Sequence of chain 1.F:
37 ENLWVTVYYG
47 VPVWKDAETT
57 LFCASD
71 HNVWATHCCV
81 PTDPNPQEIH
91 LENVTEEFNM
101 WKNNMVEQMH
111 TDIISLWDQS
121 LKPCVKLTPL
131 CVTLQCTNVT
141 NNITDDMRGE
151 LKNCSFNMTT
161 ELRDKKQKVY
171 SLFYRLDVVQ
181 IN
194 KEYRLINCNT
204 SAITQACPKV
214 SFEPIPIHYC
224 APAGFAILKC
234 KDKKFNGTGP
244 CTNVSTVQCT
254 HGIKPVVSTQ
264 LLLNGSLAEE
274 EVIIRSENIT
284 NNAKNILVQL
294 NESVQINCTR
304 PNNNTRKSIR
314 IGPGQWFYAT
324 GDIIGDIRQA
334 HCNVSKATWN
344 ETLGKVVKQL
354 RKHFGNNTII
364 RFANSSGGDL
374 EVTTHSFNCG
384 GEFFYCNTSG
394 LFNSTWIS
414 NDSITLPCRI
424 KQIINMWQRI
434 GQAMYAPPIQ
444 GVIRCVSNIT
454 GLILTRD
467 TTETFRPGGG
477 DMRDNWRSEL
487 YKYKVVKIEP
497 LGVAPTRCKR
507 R

This protein binds this small molecule.
Small molecule (SMILES): CC(=O)N[C@@H]1[C@@H](O)[C@H](O)[C@@H](CO)O[C@H]1O

Binding-site contacts:
Ligand atom O5 contacts residue ASN336 of chain 1.F at 2.5 Å (h-bond).
Ligand atom C2 contacts residue HIS334 of chain 1.F at 4.0 Å.
Ligand atom C8 contacts residue HIS334 of chain 1.F at 3.7 Å.
Ligand atom N2 contacts residue ASN336 of chain 1.F at 3.0 Å (h-bond).
Ligand atom O5 contacts residue THR418 of chain 1.F at 4.5 Å.
Ligand atom C8 contacts residue THR302 of chain 1.F at 3.8 Å.
Ligand atom O3 contacts residue HIS334 of chain 1.F at 4.3 Å.
Ligand atom C5 contacts residue ASN336 of chain 1.F at 3.8 Å.
Ligand atom C2 contacts residue ASN336 of chain 1.F at 2.5 Å.
Ligand atom C3 contacts residue HIS334 of chain 1.F at 4.0 Å.
Ligand atom C8 contacts residue CYS301 of chain 1.F at 4.3 Å (hydrophobic).
Ligand atom C1 contacts residue THR418 of chain 1.F at 4.2 Å.
Ligand atom C7 contacts residue ASN336 of chain 1.F at 3.3 Å.
Ligand atom C1 contacts residue ASN336 of chain 1.F at 1.5 Å.
Ligand atom O7 contacts residue ASN300 of chain 1.F at 3.9 Å.
Ligand atom C7 contacts residue ASN300 of chain 1.F at 4.1 Å.
Ligand atom N2 contacts residue HIS334 of chain 1.F at 3.0 Å (h-bond).
Ligand atom O7 contacts residue ASN336 of chain 1.F at 3.2 Å (h-bond).
Ligand atom C1 contacts residue HIS334 of chain 1.F at 4.5 Å.
Ligand atom C8 contacts residue ASN300 of chain 1.F at 3.1 Å.
Ligand atom C8 contacts residue ASN336 of chain 1.F at 4.1 Å.
Ligand atom C4 contacts residue ASN336 of chain 1.F at 4.3 Å.
Ligand atom C3 contacts residue ASN336 of chain 1.F at 3.9 Å.
Ligand atom C7 contacts residue HIS334 of chain 1.F at 3.8 Å.